Sequence of chain 1.C:
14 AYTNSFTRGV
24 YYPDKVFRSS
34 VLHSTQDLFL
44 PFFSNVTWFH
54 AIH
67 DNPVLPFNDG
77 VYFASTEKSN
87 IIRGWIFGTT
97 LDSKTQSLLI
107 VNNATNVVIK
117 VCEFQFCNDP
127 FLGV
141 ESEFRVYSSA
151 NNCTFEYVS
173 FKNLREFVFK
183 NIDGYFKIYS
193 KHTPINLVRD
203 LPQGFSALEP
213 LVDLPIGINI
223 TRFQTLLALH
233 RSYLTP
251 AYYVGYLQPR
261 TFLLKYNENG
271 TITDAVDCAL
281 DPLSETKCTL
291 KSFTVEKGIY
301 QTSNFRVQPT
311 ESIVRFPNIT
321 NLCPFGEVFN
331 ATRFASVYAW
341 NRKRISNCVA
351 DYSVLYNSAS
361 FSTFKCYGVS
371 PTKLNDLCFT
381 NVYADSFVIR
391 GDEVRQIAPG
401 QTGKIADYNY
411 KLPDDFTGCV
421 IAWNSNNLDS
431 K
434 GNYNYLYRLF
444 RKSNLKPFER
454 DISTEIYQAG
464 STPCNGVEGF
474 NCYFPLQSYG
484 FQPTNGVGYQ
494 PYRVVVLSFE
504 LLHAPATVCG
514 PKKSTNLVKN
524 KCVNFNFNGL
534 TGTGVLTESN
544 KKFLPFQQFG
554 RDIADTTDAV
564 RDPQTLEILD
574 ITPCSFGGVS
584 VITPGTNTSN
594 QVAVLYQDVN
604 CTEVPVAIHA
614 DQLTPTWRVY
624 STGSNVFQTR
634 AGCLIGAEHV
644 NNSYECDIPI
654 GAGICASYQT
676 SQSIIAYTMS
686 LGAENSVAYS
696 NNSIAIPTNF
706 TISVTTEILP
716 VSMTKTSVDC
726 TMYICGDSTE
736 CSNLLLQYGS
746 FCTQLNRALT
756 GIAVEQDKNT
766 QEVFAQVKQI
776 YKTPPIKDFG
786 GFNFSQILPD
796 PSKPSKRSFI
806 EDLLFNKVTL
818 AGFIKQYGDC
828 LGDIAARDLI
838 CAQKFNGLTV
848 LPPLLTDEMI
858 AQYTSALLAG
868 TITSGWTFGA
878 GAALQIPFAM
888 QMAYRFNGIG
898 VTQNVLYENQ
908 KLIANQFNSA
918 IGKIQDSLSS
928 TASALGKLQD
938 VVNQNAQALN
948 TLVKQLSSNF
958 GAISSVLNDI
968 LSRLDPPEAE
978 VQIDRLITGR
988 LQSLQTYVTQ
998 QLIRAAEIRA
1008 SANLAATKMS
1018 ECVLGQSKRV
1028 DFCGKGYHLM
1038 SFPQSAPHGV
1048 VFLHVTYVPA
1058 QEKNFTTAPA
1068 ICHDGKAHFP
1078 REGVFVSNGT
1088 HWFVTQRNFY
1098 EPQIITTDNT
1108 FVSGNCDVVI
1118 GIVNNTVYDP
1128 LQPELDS

Binding-site contacts:
Ligand atom O6 contacts residue PHE144 of chain 1.C at 3.6 Å.
Ligand atom C5 contacts residue VAL114 of chain 1.C at 3.7 Å (hydrophobic).
Ligand atom O4 contacts residue VAL114 of chain 1.C at 4.0 Å.
Ligand atom C1 contacts residue PHE144 of chain 1.C at 4.4 Å (hydrophobic).
Ligand atom C8 contacts residue THR111 of chain 1.C at 3.7 Å.
Ligand atom O5 contacts residue ASN109 of chain 1.C at 2.4 Å (h-bond).
Ligand atom C5 contacts residue PHE144 of chain 1.C at 4.1 Å (hydrophobic).
Ligand atom C1 contacts residue ASN109 of chain 1.C at 1.4 Å.
Ligand atom O7 contacts residue ASN109 of chain 1.C at 4.5 Å.
Ligand atom C3 contacts residue ASN109 of chain 1.C at 3.8 Å.
Ligand atom C6 contacts residue VAL114 of chain 1.C at 4.4 Å (hydrophobic).
Ligand atom C6 contacts residue PHE144 of chain 1.C at 3.6 Å (hydrophobic).
Ligand atom C7 contacts residue ASN112 of chain 1.C at 4.0 Å.
Ligand atom O5 contacts residue PHE144 of chain 1.C at 3.3 Å.
Ligand atom C8 contacts residue ASN112 of chain 1.C at 3.5 Å.
Ligand atom C7 contacts residue ASN109 of chain 1.C at 4.0 Å.
Ligand atom C2 contacts residue ASN109 of chain 1.C at 2.5 Å.
Ligand atom C4 contacts residue ASN109 of chain 1.C at 4.2 Å.
Ligand atom N2 contacts residue ASN109 of chain 1.C at 2.9 Å (h-bond).
Ligand atom C4 contacts residue VAL114 of chain 1.C at 4.4 Å (hydrophobic).
Ligand atom N2 contacts residue ASN112 of chain 1.C at 4.0 Å.
Ligand atom C5 contacts residue ASN109 of chain 1.C at 3.7 Å.

The protein below binds the small molecule below.
Small molecule (SMILES): CC(=O)N[C@@H]1[C@@H](O)[C@H](O)[C@@H](CO)O[C@H]1O